Binding-site contacts:
Ligand atom C12 contacts residue ALA33 of chain 1.A at 3.6 Å (hydrophobic).
Ligand atom C4 contacts residue SER83 of chain 1.A at 3.5 Å.
Ligand atom C4 contacts residue ALA33 of chain 1.A at 3.6 Å (hydrophobic).
Ligand atom C3 contacts residue LEU81 of chain 1.A at 3.7 Å (hydrophobic).
Ligand atom C12 contacts residue LEU143 of chain 1.A at 3.5 Å (hydrophobic).
Ligand atom C8 contacts residue ASP154 of chain 1.A at 3.5 Å.
Ligand atom C12 contacts residue ASP84 of chain 1.A at 3.1 Å.
Ligand atom C3 contacts residue LYS35 of chain 1.A at 3.8 Å.
Ligand atom C21 contacts residue GLY89 of chain 1.A at 3.8 Å.
Ligand atom C20 contacts residue ILE14 of chain 1.A at 3.4 Å (hydrophobic).
Ligand atom C19 contacts residue ILE14 of chain 1.A at 3.8 Å (hydrophobic).
Ligand atom C12 contacts residue SER83 of chain 1.A at 3.8 Å.
Ligand atom C22 contacts residue GLY89 of chain 1.A at 3.7 Å.
Ligand atom N16 contacts residue HIS86 of chain 1.A at 3.0 Å (h-bond).
Ligand atom S23 contacts residue ASP93 of chain 1.A at 3.8 Å.
Ligand atom C11 contacts residue ALA33 of chain 1.A at 3.3 Å (hydrophobic).
Ligand atom C12 contacts residue HIS86 of chain 1.A at 3.8 Å.
Ligand atom C18 contacts residue HIS86 of chain 1.A at 3.6 Å.
Ligand atom C10 contacts residue ALA33 of chain 1.A at 3.4 Å (hydrophobic).
Ligand atom C14 contacts residue LEU143 of chain 1.A at 3.8 Å (hydrophobic).
Ligand atom C21 contacts residue ILE14 of chain 1.A at 3.5 Å (hydrophobic).
Ligand atom C18 contacts residue TYR85 of chain 1.A at 3.8 Å (hydrophobic).
Ligand atom O24 contacts residue ILE14 of chain 1.A at 3.0 Å.
Ligand atom C12 contacts residue LEU63 of chain 1.A at 3.8 Å (hydrophobic).
Ligand atom C17 contacts residue GLY89 of chain 1.A at 3.6 Å.
Ligand atom N26 contacts residue ASP93 of chain 1.A at 2.6 Å (salt-bridge).
Ligand atom C3 contacts residue SER83 of chain 1.A at 3.5 Å.
Ligand atom C6 contacts residue LEU63 of chain 1.A at 3.7 Å (hydrophobic).
Ligand atom O9 contacts residue VAL22 of chain 1.A at 3.5 Å.
Ligand atom C11 contacts residue LEU143 of chain 1.A at 3.8 Å (hydrophobic).
Ligand atom C1 contacts residue LEU81 of chain 1.A at 3.7 Å (hydrophobic).
Ligand atom C19 contacts residue GLY89 of chain 1.A at 3.8 Å.
Ligand atom C17 contacts residue HIS86 of chain 1.A at 3.6 Å.
Ligand atom C11 contacts residue SER83 of chain 1.A at 3.3 Å.
Ligand atom N16 contacts residue TYR85 of chain 1.A at 3.6 Å.
Ligand atom N13 contacts residue LEU143 of chain 1.A at 3.8 Å.
Ligand atom N13 contacts residue HIS86 of chain 1.A at 3.1 Å (h-bond).
Ligand atom C18 contacts residue GLY89 of chain 1.A at 3.6 Å.
Ligand atom N7 contacts residue LEU63 of chain 1.A at 3.5 Å.
Ligand atom C11 contacts residue ASP84 of chain 1.A at 3.7 Å.

A protein and the small-molecule ligand that binds it are described below.
Small molecule (SMILES): Cc1ccc(Oc2ccnc(Nc3ccc(S(N)(=O)=O)cc3)c2)c(C)n1

Sequence of chain 1.A:
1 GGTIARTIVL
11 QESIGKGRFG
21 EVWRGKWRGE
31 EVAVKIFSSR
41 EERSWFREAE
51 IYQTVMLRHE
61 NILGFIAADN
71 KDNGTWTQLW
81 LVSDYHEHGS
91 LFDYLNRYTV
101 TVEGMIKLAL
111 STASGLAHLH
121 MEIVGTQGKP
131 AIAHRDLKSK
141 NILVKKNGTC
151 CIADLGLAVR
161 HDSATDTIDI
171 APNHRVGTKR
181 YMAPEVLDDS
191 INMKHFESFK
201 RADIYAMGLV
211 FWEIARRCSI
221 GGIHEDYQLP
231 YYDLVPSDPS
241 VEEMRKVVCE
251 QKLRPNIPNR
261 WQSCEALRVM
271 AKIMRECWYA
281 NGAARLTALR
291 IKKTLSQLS